Sequence of chain 1.B:
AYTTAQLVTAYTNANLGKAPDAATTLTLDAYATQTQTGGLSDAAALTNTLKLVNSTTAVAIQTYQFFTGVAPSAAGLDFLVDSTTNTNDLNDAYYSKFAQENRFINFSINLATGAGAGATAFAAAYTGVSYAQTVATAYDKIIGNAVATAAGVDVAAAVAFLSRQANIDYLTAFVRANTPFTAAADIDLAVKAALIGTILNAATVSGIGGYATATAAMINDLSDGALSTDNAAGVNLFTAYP

This small molecule binds to this protein.
Small molecule (SMILES): CC(=O)N[C@H]1[C@H](O)[C@H](O)[C@@H](O[C@@H]2[C@H](O)[C@H](O[C@@H]3[C@H](O)[C@@H](O[C@@H]4[C@H](O)[C@@H](O[C@@H]5[C@H](O)[C@H](O[C@@H]6[C@H](O)[C@@H](O)O[C@H](C)[C@H]6NC(C)=O)O[C@H](CO)[C@H]5O)O[C@H](C)[C@H]4NC(C)=O)O[C@H](C)[C@H]3NC(C)=O)O[C@H](CO)[C@H]2O)O[C@@H]1C

Binding-site contacts:
Ligand atom C6 contacts residue TYR65 of chain 1.B at 3.6 Å (hydrophobic).
Ligand atom O2 contacts residue ASN111 of chain 1.B at 3.8 Å.
Ligand atom C6 contacts residue GLY77 of chain 1.B at 3.8 Å.
Ligand atom C6 contacts residue ASN111 of chain 1.B at 3.7 Å.
Ligand atom C7 contacts residue ASN89 of chain 1.B at 3.6 Å.
Ligand atom C8 contacts residue ALA116 of chain 1.B at 3.3 Å (hydrophobic).
Ligand atom O2 contacts residue TYR95 of chain 1.B at 2.2 Å (h-bond).
Ligand atom C6 contacts residue ASN179 of chain 1.B at 3.3 Å.
Ligand atom O5 contacts residue PHE80 of chain 1.B at 3.8 Å.
Ligand atom C6 contacts residue ASN89 of chain 1.B at 3.7 Å.
Ligand atom C2 contacts residue TYR95 of chain 1.B at 3.3 Å (hydrophobic).
Ligand atom C6 contacts residue PHE99 of chain 1.B at 3.6 Å (hydrophobic).
Ligand atom C6 contacts residue GLY117 of chain 1.B at 3.8 Å.
Ligand atom C8 contacts residue PHE175 of chain 1.B at 3.6 Å (hydrophobic).
Ligand atom O6 contacts residue ASN111 of chain 1.B at 2.6 Å (h-bond).
Ligand atom C8 contacts residue ASN89 of chain 1.B at 3.7 Å.
Ligand atom C3 contacts residue PHE80 of chain 1.B at 3.6 Å (hydrophobic).
Ligand atom O3 contacts residue TYR65 of chain 1.B at 3.6 Å (h-bond).
Ligand atom O5 contacts residue ASN111 of chain 1.B at 3.6 Å.
Ligand atom C7 contacts residue ALA116 of chain 1.B at 3.6 Å (hydrophobic).
Ligand atom N4 contacts residue ASN179 of chain 1.B at 3.5 Å.
Ligand atom O7 contacts residue ASN89 of chain 1.B at 3.4 Å (h-bond).
Ligand atom O7 contacts residue ALA116 of chain 1.B at 3.8 Å.
Ligand atom O2 contacts residue TYR65 of chain 1.B at 2.7 Å (h-bond).
Ligand atom C6 contacts residue ASN111 of chain 1.B at 3.4 Å.
Ligand atom O7 contacts residue ALA118 of chain 1.B at 3.3 Å (h-bond).
Ligand atom O7 contacts residue GLY117 of chain 1.B at 3.7 Å.
Ligand atom C8 contacts residue THR180 of chain 1.B at 3.8 Å.
Ligand atom O7 contacts residue SER74 of chain 1.B at 3.0 Å (h-bond).
Ligand atom C2 contacts residue TYR65 of chain 1.B at 3.8 Å (hydrophobic).
Ligand atom C2 contacts residue TYR95 of chain 1.B at 3.4 Å (hydrophobic).
Ligand atom C8 contacts residue ASN179 of chain 1.B at 3.8 Å.
Ligand atom C6 contacts residue TYR95 of chain 1.B at 3.6 Å (hydrophobic).
Ligand atom O7 contacts residue GLY77 of chain 1.B at 3.4 Å.
Ligand atom O2 contacts residue TYR95 of chain 1.B at 3.6 Å.
Ligand atom O7 contacts residue PRO73 of chain 1.B at 3.7 Å.
Ligand atom C4 contacts residue ASN111 of chain 1.B at 3.5 Å.
Ligand atom O7 contacts residue ASN107 of chain 1.B at 2.5 Å (h-bond).
Ligand atom C7 contacts residue ASN107 of chain 1.B at 3.4 Å.
Ligand atom O7 contacts residue ASN87 of chain 1.B at 3.4 Å (h-bond).